Sequence of chain 12.A:
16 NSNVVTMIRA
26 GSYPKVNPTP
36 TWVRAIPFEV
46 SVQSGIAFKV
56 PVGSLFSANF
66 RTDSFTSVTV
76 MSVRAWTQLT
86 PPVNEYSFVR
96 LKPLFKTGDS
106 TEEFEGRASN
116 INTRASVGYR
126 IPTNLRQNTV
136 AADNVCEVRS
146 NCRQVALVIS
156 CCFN

Sequence of chain 38.A:
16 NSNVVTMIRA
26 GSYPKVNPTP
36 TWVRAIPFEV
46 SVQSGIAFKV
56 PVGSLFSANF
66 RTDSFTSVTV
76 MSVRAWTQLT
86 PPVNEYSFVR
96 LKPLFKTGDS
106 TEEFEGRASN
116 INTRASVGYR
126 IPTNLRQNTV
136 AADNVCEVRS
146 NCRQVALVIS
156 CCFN

Binding-site contacts:
Ligand atom P contacts residue ILE23 of chain 38.A at 4.4 Å.
Ligand atom C4' contacts residue ARG125 of chain 12.A at 4.4 Å.
Ligand atom OP2 contacts residue SER77 of chain 12.A at 4.1 Å.
Ligand atom O5' contacts residue ARG131 of chain 12.A at 2.6 Å (salt-bridge).
Ligand atom C4 contacts residue ARG125 of chain 12.A at 3.5 Å.
Ligand atom C6 contacts residue ARG125 of chain 12.A at 3.5 Å.
Ligand atom O4 contacts residue THR21 of chain 38.A at 3.9 Å.
Ligand atom C1' contacts residue ARG125 of chain 12.A at 4.2 Å.
Ligand atom C3' contacts residue ARG125 of chain 12.A at 3.3 Å.
Ligand atom OP2 contacts residue ARG131 of chain 12.A at 3.7 Å.
Ligand atom OP2 contacts residue ILE23 of chain 38.A at 4.5 Å.
Ligand atom C2 contacts residue ASN16 of chain 38.A at 3.0 Å.
Ligand atom OP1 contacts residue ILE23 of chain 38.A at 3.9 Å.
Ligand atom OP3 contacts residue ILE23 of chain 38.A at 4.2 Å.
Ligand atom C5 contacts residue THR21 of chain 38.A at 4.3 Å.
Ligand atom C2 contacts residue ARG125 of chain 12.A at 3.8 Å.
Ligand atom C5' contacts residue SER77 of chain 12.A at 4.4 Å.
Ligand atom C5 contacts residue ARG125 of chain 12.A at 3.5 Å.
Ligand atom O4 contacts residue SER17 of chain 38.A at 3.2 Å.
Ligand atom N3 contacts residue SER17 of chain 38.A at 4.3 Å.
Ligand atom N1 contacts residue ASN16 of chain 38.A at 4.4 Å.
Ligand atom C5' contacts residue ARG125 of chain 12.A at 4.1 Å.
Ligand atom P contacts residue ARG125 of chain 12.A at 3.7 Å.
Ligand atom O4 contacts residue ARG125 of chain 12.A at 3.8 Å.
Ligand atom O3' contacts residue ARG125 of chain 12.A at 4.0 Å.
Ligand atom O2 contacts residue ASN16 of chain 38.A at 2.5 Å (h-bond).
Ligand atom N1 contacts residue ARG125 of chain 12.A at 3.7 Å.
Ligand atom O5' contacts residue ARG125 of chain 12.A at 3.0 Å (salt-bridge).
Ligand atom C2' contacts residue ARG125 of chain 12.A at 3.6 Å.
Ligand atom C5' contacts residue ARG131 of chain 12.A at 3.2 Å.
Ligand atom C4 contacts residue SER17 of chain 38.A at 4.1 Å.
Ligand atom N3 contacts residue ARG125 of chain 12.A at 3.6 Å (salt-bridge).
Ligand atom P contacts residue ARG131 of chain 12.A at 3.5 Å.
Ligand atom N3 contacts residue ASN16 of chain 38.A at 2.9 Å (h-bond).
Ligand atom OP3 contacts residue ARG125 of chain 12.A at 2.8 Å.
Ligand atom C5' contacts residue MET76 of chain 12.A at 4.3 Å (hydrophobic).
Ligand atom OP1 contacts residue ARG125 of chain 12.A at 2.9 Å (salt-bridge).
Ligand atom OP1 contacts residue ARG131 of chain 12.A at 3.4 Å (salt-bridge).
Ligand atom O2 contacts residue ARG125 of chain 12.A at 3.9 Å.
Ligand atom C4 contacts residue ASN16 of chain 38.A at 4.1 Å.

This protein binds this small molecule.
Small molecule (SMILES): CO[P](=O)(O)O[C@H]1[C@@H](O)[C@H](n2ccc(=O)[nH]c2=O)O[C@@H]1COP(=O)(O)O